Sequence of chain 1.G:
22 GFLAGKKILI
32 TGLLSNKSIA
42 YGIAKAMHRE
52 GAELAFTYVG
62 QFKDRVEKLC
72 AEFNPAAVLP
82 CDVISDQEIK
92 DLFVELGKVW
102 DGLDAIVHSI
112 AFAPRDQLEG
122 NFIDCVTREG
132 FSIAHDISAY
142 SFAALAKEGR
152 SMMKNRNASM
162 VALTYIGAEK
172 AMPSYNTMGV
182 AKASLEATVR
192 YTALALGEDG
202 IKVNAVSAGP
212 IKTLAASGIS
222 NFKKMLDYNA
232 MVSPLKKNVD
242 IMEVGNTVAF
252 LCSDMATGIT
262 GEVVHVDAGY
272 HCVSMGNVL

The small molecule below binds the protein below.
Small molecule (SMILES): c1cc2c(cc1Cn1cnc3cc4c(cc31)CCCC4)OCO2

Binding-site contacts:
Ligand atom C7 contacts residue LEU119 of chain 1.G at 3.5 Å (hydrophobic).
Ligand atom C10 contacts residue NAD1 of chain 1.DA at 3.3 Å.
Ligand atom C7 contacts residue ALA216 of chain 1.G at 3.6 Å (hydrophobic).
Ligand atom C2 contacts residue TYR176 of chain 1.G at 3.9 Å (hydrophobic).
Ligand atom C20 contacts residue TYR176 of chain 1.G at 3.3 Å (hydrophobic).
Ligand atom O18 contacts residue MET226 of chain 1.G at 3.5 Å (h-bond).
Ligand atom C11 contacts residue TYR176 of chain 1.G at 3.8 Å (hydrophobic).
Ligand atom O21 contacts residue SER175 of chain 1.G at 3.8 Å.
Ligand atom C14 contacts residue TYR176 of chain 1.G at 3.5 Å (hydrophobic).
Ligand atom C2 contacts residue PHE223 of chain 1.G at 3.4 Å (hydrophobic).
Ligand atom C6 contacts residue LEU119 of chain 1.G at 3.3 Å (hydrophobic).
Ligand atom C11 contacts residue ALA216 of chain 1.G at 3.9 Å (hydrophobic).
Ligand atom C19 contacts residue TYR176 of chain 1.G at 3.6 Å (hydrophobic).
Ligand atom O21 contacts residue TYR176 of chain 1.G at 3.6 Å.
Ligand atom C9 contacts residue ALA216 of chain 1.G at 3.2 Å (hydrophobic).
Ligand atom C3 contacts residue ALA112 of chain 1.G at 3.6 Å (hydrophobic).
Ligand atom C14 contacts residue NAD1 of chain 1.DA at 3.3 Å.
Ligand atom C8 contacts residue ALA216 of chain 1.G at 3.8 Å (hydrophobic).
Ligand atom C16 contacts residue PHE223 of chain 1.G at 3.5 Å (hydrophobic).
Ligand atom N15 contacts residue NAD1 of chain 1.DA at 2.8 Å (h-bond).
Ligand atom C5 contacts residue ALA112 of chain 1.G at 3.9 Å (hydrophobic).
Ligand atom C3 contacts residue PHE113 of chain 1.G at 3.6 Å (hydrophobic).
Ligand atom C17 contacts residue TYR176 of chain 1.G at 3.5 Å (hydrophobic).
Ligand atom N12 contacts residue TYR176 of chain 1.G at 3.6 Å.
Ligand atom C23 contacts residue TYR166 of chain 1.G at 3.4 Å (hydrophobic).
Ligand atom N15 contacts residue TYR176 of chain 1.G at 2.8 Å (h-bond).
Ligand atom C5 contacts residue PHE113 of chain 1.G at 3.5 Å (hydrophobic).
Ligand atom C3 contacts residue MET179 of chain 1.G at 3.8 Å (hydrophobic).
Ligand atom C22 contacts residue TYR176 of chain 1.G at 3.3 Å (hydrophobic).
Ligand atom C20 contacts residue MET226 of chain 1.G at 3.5 Å (hydrophobic).
Ligand atom C19 contacts residue MET226 of chain 1.G at 3.8 Å (hydrophobic).
Ligand atom C13 contacts residue NAD1 of chain 1.DA at 3.6 Å.
Ligand atom O18 contacts residue PRO174 of chain 1.G at 3.7 Å.
Ligand atom C5 contacts residue ALA114 of chain 1.G at 3.5 Å (hydrophobic).
Ligand atom C10 contacts residue ALA112 of chain 1.G at 3.7 Å (hydrophobic).
Ligand atom C13 contacts residue TYR176 of chain 1.G at 3.4 Å (hydrophobic).
Ligand atom C20 contacts residue PRO174 of chain 1.G at 3.2 Å (hydrophobic).
Ligand atom C1 contacts residue PHE223 of chain 1.G at 3.6 Å (hydrophobic).
Ligand atom C20 contacts residue SER175 of chain 1.G at 3.4 Å.
Ligand atom C1 contacts residue NAD1 of chain 1.DA at 3.8 Å.